Sequence of chain 1.A:
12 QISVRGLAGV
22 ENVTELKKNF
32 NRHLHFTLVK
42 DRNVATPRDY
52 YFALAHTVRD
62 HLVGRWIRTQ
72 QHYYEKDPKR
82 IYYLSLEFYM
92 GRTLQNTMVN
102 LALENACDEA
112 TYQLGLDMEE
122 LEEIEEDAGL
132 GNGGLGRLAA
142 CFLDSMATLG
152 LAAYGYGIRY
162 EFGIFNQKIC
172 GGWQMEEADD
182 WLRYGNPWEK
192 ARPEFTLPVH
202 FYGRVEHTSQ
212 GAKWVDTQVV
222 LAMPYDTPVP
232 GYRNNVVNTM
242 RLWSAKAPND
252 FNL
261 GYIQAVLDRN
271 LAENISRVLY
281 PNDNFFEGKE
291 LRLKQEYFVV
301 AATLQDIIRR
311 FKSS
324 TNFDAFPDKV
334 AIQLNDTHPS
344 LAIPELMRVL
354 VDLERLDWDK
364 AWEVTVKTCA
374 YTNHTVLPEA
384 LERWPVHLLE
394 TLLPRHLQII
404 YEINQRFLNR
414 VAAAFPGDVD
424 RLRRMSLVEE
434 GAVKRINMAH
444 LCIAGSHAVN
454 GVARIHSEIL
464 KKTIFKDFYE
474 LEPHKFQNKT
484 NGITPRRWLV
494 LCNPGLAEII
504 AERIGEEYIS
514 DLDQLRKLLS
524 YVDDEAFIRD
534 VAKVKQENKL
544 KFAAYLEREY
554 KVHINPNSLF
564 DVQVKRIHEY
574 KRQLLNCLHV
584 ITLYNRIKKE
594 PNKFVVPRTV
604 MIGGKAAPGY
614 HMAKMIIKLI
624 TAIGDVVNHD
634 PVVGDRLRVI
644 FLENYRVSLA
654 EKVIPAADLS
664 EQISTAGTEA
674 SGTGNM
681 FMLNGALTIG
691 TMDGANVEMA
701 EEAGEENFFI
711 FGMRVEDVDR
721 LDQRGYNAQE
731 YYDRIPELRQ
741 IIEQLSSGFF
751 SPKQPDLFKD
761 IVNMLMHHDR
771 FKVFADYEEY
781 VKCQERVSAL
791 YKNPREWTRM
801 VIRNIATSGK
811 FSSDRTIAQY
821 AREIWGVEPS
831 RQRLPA

The small molecule below binds the protein below.
Small molecule (SMILES): COc1ccc(C2=NO[C@@]3(C2)O[C@H](CO)[C@@H](O)[C@H](O)[C@H]3O)cc1

Binding-site contacts:
Ligand atom O2 contacts residue ASN284 of chain 1.A at 3.0 Å (h-bond).
Ligand atom C14 contacts residue ASN284 of chain 1.A at 3.6 Å.
Ligand atom C6 contacts residue HIS377 of chain 1.A at 3.4 Å.
Ligand atom C12 contacts residue ASN284 of chain 1.A at 3.9 Å.
Ligand atom O2 contacts residue GLU672 of chain 1.A at 3.2 Å (salt-bridge).
Ligand atom O6 contacts residue ASN484 of chain 1.A at 2.9 Å (h-bond).
Ligand atom C7 contacts residue HIS377 of chain 1.A at 3.3 Å.
Ligand atom O5 contacts residue HIS377 of chain 1.A at 3.6 Å.
Ligand atom C11 contacts residue HIS341 of chain 1.A at 3.9 Å.
Ligand atom O2 contacts residue TYR573 of chain 1.A at 3.1 Å (h-bond).
Ligand atom O6 contacts residue HIS377 of chain 1.A at 2.7 Å (h-bond).
Ligand atom C12 contacts residue HIS341 of chain 1.A at 3.6 Å.
Ligand atom O6 contacts residue LEU139 of chain 1.A at 3.9 Å.
Ligand atom C3 contacts residue GLU672 of chain 1.A at 3.4 Å.
Ligand atom C7 contacts residue ASN284 of chain 1.A at 3.7 Å.
Ligand atom O4 contacts residue ASN484 of chain 1.A at 3.5 Å (h-bond).
Ligand atom C8 contacts residue LEU136 of chain 1.A at 3.8 Å (hydrophobic).
Ligand atom C10 contacts residue ASN284 of chain 1.A at 3.9 Å.
Ligand atom O3 contacts residue GLU672 of chain 1.A at 2.7 Å (salt-bridge).
Ligand atom O7 contacts residue LEU136 of chain 1.A at 3.8 Å.
Ligand atom O4 contacts residue GLY675 of chain 1.A at 3.0 Å (h-bond).
Ligand atom N1 contacts residue LEU136 of chain 1.A at 3.7 Å.
Ligand atom C15 contacts residue PHE285 of chain 1.A at 3.8 Å (hydrophobic).
Ligand atom C13 contacts residue ASN284 of chain 1.A at 3.6 Å.
Ligand atom O6 contacts residue VAL455 of chain 1.A at 3.8 Å.
Ligand atom O3 contacts residue GLY675 of chain 1.A at 3.1 Å (h-bond).
Ligand atom C1 contacts residue HIS377 of chain 1.A at 3.7 Å.
Ligand atom O3 contacts residue ALA673 of chain 1.A at 3.3 Å (h-bond).
Ligand atom O3 contacts residue SER674 of chain 1.A at 3.0 Å (h-bond).
Ligand atom O8 contacts residue HIS341 of chain 1.A at 3.3 Å (h-bond).
Ligand atom C15 contacts residue ASN282 of chain 1.A at 3.5 Å.
Ligand atom C4 contacts residue GLY675 of chain 1.A at 3.9 Å.
Ligand atom O7 contacts residue ASN284 of chain 1.A at 3.8 Å.
Ligand atom N1 contacts residue ASN284 of chain 1.A at 3.6 Å (h-bond).
Ligand atom C8 contacts residue ASN284 of chain 1.A at 3.5 Å.
Ligand atom C6 contacts residue ASN484 of chain 1.A at 3.4 Å.
Ligand atom O8 contacts residue PHE285 of chain 1.A at 3.9 Å.
Ligand atom C2 contacts residue HIS377 of chain 1.A at 3.4 Å.
Ligand atom C13 contacts residue ASN282 of chain 1.A at 3.7 Å.
Ligand atom O4 contacts residue SER674 of chain 1.A at 3.7 Å.